Sequence of chain 1.A:
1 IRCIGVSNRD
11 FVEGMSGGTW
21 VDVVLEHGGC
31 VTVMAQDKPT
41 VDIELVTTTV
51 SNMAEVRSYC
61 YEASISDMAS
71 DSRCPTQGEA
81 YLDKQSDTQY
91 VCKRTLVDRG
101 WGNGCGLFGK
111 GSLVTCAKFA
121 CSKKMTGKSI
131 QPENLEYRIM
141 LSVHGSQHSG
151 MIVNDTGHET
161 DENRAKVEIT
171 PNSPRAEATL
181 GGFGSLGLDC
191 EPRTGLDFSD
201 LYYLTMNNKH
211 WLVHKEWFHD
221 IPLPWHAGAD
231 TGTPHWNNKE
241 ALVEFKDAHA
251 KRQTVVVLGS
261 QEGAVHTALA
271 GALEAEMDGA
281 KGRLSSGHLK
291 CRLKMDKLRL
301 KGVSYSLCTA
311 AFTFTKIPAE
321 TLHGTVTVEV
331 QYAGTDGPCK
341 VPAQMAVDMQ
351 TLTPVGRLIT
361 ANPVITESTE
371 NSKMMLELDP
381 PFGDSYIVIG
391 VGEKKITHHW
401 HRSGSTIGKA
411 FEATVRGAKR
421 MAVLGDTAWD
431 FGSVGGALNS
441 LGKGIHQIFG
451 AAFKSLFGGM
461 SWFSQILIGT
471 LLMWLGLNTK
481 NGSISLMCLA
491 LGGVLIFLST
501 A

This small molecule binds to this protein.
Small molecule (SMILES): CC(=O)N[C@H]1[C@H](O[C@H]2[C@H](O)[C@@H](NC(C)=O)CO[C@@H]2CO)O[C@H](CO)[C@@H](O)[C@@H]1O

Binding-site contacts:
Ligand atom C8 contacts residue ASN154 of chain 1.A at 3.9 Å.
Ligand atom C7 contacts residue ASN154 of chain 1.A at 3.5 Å.
Ligand atom C1 contacts residue ASN154 of chain 1.A at 3.0 Å.
Ligand atom O5 contacts residue ASN154 of chain 1.A at 4.0 Å.
Ligand atom O7 contacts residue ASN154 of chain 1.A at 3.3 Å (h-bond).
Ligand atom C5 contacts residue THR156 of chain 1.A at 4.3 Å.
Ligand atom O7 contacts residue GLY150 of chain 1.A at 3.4 Å (h-bond).
Ligand atom N2 contacts residue ASN154 of chain 1.A at 3.8 Å.
Ligand atom C7 contacts residue GLY150 of chain 1.A at 4.3 Å.
Ligand atom O5 contacts residue THR156 of chain 1.A at 4.2 Å.
Ligand atom N2 contacts residue THR156 of chain 1.A at 3.8 Å.
Ligand atom C1 contacts residue THR156 of chain 1.A at 3.4 Å.
Ligand atom C3 contacts residue THR156 of chain 1.A at 4.0 Å.
Ligand atom C2 contacts residue ASN154 of chain 1.A at 4.0 Å.
Ligand atom C2 contacts residue THR156 of chain 1.A at 3.9 Å.
Ligand atom C1 contacts residue MET151 of chain 1.A at 4.4 Å (hydrophobic).